This small molecule binds to this protein.
Small molecule (SMILES): COc1ccc2c(c1)c(CC(=O)O)c(C)n2C(=O)c1ccc(Cl)cc1

Sequence of chain 1.A:
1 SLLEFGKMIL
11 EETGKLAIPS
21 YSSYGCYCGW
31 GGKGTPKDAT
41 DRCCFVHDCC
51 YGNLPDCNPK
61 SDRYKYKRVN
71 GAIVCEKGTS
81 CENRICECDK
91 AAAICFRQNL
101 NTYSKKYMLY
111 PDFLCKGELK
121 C

Binding-site contacts:
Ligand atom O contacts residue ASP48 of chain 1.A at 3.2 Å (salt-bridge).
Ligand atom C9 contacts residue CYS57 of chain 1.A at 4.2 Å (hydrophobic).
Ligand atom C15 contacts residue PRO55 of chain 1.A at 3.9 Å (hydrophobic).
Ligand atom C16 contacts residue LYS60 of chain 1.A at 3.4 Å.
Ligand atom C13 contacts residue PRO55 of chain 1.A at 3.7 Å (hydrophobic).
Ligand atom C2 contacts residue TYR51 of chain 1.A at 4.2 Å (hydrophobic).
Ligand atom O1 contacts residue PRO59 of chain 1.A at 3.8 Å.
Ligand atom C8 contacts residue PRO59 of chain 1.A at 4.2 Å (hydrophobic).
Ligand atom C10 contacts residue PRO55 of chain 1.A at 4.3 Å (hydrophobic).
Ligand atom C6 contacts residue GLY52 of chain 1.A at 4.5 Å.
Ligand atom C4 contacts residue TYR51 of chain 1.A at 4.5 Å (hydrophobic).
Ligand atom C12 contacts residue PRO55 of chain 1.A at 4.2 Å (hydrophobic).
Ligand atom C5 contacts residue TYR51 of chain 1.A at 4.5 Å (hydrophobic).
Ligand atom C14 contacts residue PRO55 of chain 1.A at 3.5 Å (hydrophobic).
Ligand atom C11 contacts residue PRO55 of chain 1.A at 4.5 Å (hydrophobic).
Ligand atom C6 contacts residue ASP48 of chain 1.A at 3.5 Å.
Ligand atom C10 contacts residue CYS57 of chain 1.A at 4.4 Å (hydrophobic).
Ligand atom C7 contacts residue TYR51 of chain 1.A at 4.4 Å (hydrophobic).
Ligand atom CL contacts residue PRO55 of chain 1.A at 4.3 Å.
Ligand atom C9 contacts residue PRO59 of chain 1.A at 4.3 Å (hydrophobic).
Ligand atom O2 contacts residue NIM1 of chain 1.B at 3.9 Å.
Ligand atom N contacts residue PRO59 of chain 1.A at 4.4 Å.
Ligand atom C17 contacts residue LYS60 of chain 1.A at 3.4 Å.
Ligand atom C8 contacts residue LYS60 of chain 1.A at 4.2 Å.
Ligand atom O contacts residue GLY52 of chain 1.A at 4.5 Å.
Ligand atom C3 contacts residue TYR51 of chain 1.A at 4.4 Å (hydrophobic).
Ligand atom C7 contacts residue LYS60 of chain 1.A at 4.2 Å.
Ligand atom C1 contacts residue TYR51 of chain 1.A at 4.4 Å (hydrophobic).
Ligand atom C16 contacts residue PRO59 of chain 1.A at 3.9 Å (hydrophobic).
Ligand atom C3 contacts residue ASP48 of chain 1.A at 4.1 Å.
Ligand atom C4 contacts residue GLY52 of chain 1.A at 4.2 Å.
Ligand atom C17 contacts residue TYR51 of chain 1.A at 4.2 Å (hydrophobic).
Ligand atom O1 contacts residue CYS57 of chain 1.A at 3.5 Å (h-bond).
Ligand atom O1 contacts residue ASN58 of chain 1.A at 4.1 Å.
Ligand atom C15 contacts residue CYS57 of chain 1.A at 4.1 Å (hydrophobic).
Ligand atom O2 contacts residue LYS60 of chain 1.A at 2.9 Å (salt-bridge).
Ligand atom C18 contacts residue LYS60 of chain 1.A at 3.8 Å.